Binding-site contacts:
Ligand atom C6 contacts residue LEU84 of chain 1.B at 4.4 Å (hydrophobic).
Ligand atom C7 contacts residue ALA86 of chain 1.B at 4.2 Å (hydrophobic).
Ligand atom O5 contacts residue ASN77 of chain 1.B at 2.9 Å (h-bond).
Ligand atom C8 contacts residue VAL87 of chain 1.B at 4.2 Å (hydrophobic).
Ligand atom C1 contacts residue ASN80 of chain 1.B at 3.5 Å.
Ligand atom N2 contacts residue GLN89 of chain 1.B at 3.5 Å (h-bond).
Ligand atom C7 contacts residue ASN77 of chain 1.B at 3.5 Å.
Ligand atom O7 contacts residue ASN77 of chain 1.B at 4.0 Å.
Ligand atom N2 contacts residue ASN77 of chain 1.B at 3.2 Å (h-bond).
Ligand atom C1 contacts residue ASN77 of chain 1.B at 2.9 Å.
Ligand atom O7 contacts residue VAL87 of chain 1.B at 3.1 Å (h-bond).
Ligand atom O3 contacts residue GLN89 of chain 1.B at 2.6 Å (h-bond).
Ligand atom C6 contacts residue ASN80 of chain 1.B at 4.3 Å.
Ligand atom C5 contacts residue ASN77 of chain 1.B at 4.3 Å.
Ligand atom O5 contacts residue LEU84 of chain 1.B at 4.0 Å.
Ligand atom O7 contacts residue LEU85 of chain 1.B at 4.3 Å.
Ligand atom C7 contacts residue GLN89 of chain 1.B at 3.4 Å.
Ligand atom C8 contacts residue ASN77 of chain 1.B at 4.0 Å.
Ligand atom O7 contacts residue GLN89 of chain 1.B at 3.6 Å.
Ligand atom O5 contacts residue ASN80 of chain 1.B at 3.5 Å (h-bond).
Ligand atom O3 contacts residue VAL87 of chain 1.B at 4.2 Å.
Ligand atom C1 contacts residue SER79 of chain 1.B at 4.3 Å.
Ligand atom C5 contacts residue ASN80 of chain 1.B at 4.1 Å.
Ligand atom O7 contacts residue ALA86 of chain 1.B at 3.5 Å.
Ligand atom C8 contacts residue GLN89 of chain 1.B at 3.8 Å.
Ligand atom C3 contacts residue GLN89 of chain 1.B at 3.7 Å.
Ligand atom C2 contacts residue ASN77 of chain 1.B at 3.6 Å.
Ligand atom O6 contacts residue LEU84 of chain 1.B at 3.8 Å.
Ligand atom C8 contacts residue ALA86 of chain 1.B at 4.1 Å (hydrophobic).
Ligand atom C2 contacts residue GLN89 of chain 1.B at 3.9 Å.
Ligand atom N2 contacts residue SER79 of chain 1.B at 4.3 Å.
Ligand atom C7 contacts residue VAL87 of chain 1.B at 4.0 Å (hydrophobic).

A protein and the small-molecule ligand that binds it are described below.
Small molecule (SMILES): CC(=O)N[C@@H]1[C@@H](O)[C@H](O)[C@@H](CO)O[C@H]1O

Sequence of chain 1.B:
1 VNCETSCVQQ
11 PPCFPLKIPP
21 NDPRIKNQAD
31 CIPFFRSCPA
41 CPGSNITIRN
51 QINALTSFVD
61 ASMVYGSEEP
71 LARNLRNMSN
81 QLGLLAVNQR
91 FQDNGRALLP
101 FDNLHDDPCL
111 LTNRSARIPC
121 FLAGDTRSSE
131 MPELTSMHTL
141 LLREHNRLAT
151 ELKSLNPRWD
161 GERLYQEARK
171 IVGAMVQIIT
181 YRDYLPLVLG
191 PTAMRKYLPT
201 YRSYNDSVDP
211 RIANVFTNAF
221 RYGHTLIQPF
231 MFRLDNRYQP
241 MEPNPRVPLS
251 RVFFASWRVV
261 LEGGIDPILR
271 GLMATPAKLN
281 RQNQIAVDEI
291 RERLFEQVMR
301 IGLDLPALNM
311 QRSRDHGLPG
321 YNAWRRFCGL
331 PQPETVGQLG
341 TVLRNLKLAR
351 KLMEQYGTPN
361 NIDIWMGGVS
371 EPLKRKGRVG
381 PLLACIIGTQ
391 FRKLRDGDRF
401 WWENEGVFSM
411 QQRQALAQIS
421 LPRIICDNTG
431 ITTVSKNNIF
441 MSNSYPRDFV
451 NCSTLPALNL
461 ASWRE